Binding-site contacts:
Ligand atom C3 contacts residue ASP406 of chain 1.A at 3.5 Å.
Ligand atom C3 contacts residue NAG1 of chain 1.E at 3.9 Å.
Ligand atom C8 contacts residue NAG2 of chain 1.E at 3.9 Å.
Ligand atom C8 contacts residue VAL429 of chain 1.A at 4.0 Å (hydrophobic).
Ligand atom C2 contacts residue ASP406 of chain 1.A at 3.4 Å.
Ligand atom C7 contacts residue ALA408 of chain 1.A at 3.9 Å (hydrophobic).
Ligand atom C6 contacts residue VAL429 of chain 1.A at 3.9 Å (hydrophobic).
Ligand atom C2 contacts residue NAG2 of chain 1.E at 4.0 Å.
Ligand atom O3 contacts residue NAG2 of chain 1.E at 2.8 Å (h-bond).
Ligand atom N2 contacts residue ASN431 of chain 1.A at 3.0 Å (h-bond).
Ligand atom C8 contacts residue TYR385 of chain 1.A at 3.5 Å (hydrophobic).
Ligand atom C6 contacts residue NAG1 of chain 1.E at 3.6 Å.
Ligand atom O7 contacts residue ASN431 of chain 1.A at 3.9 Å.
Ligand atom C3 contacts residue ASN431 of chain 1.A at 3.8 Å.
Ligand atom O7 contacts residue NAG2 of chain 1.E at 3.4 Å (h-bond).
Ligand atom N2 contacts residue ASP406 of chain 1.A at 2.7 Å (salt-bridge).
Ligand atom C1 contacts residue ASP406 of chain 1.A at 3.6 Å.
Ligand atom C7 contacts residue ASN431 of chain 1.A at 3.7 Å.
Ligand atom C1 contacts residue NAG1 of chain 1.E at 4.0 Å.
Ligand atom O6 contacts residue NAG2 of chain 1.E at 3.5 Å (h-bond).
Ligand atom O6 contacts residue NAG1 of chain 1.E at 2.9 Å (h-bond).
Ligand atom C1 contacts residue ASN431 of chain 1.A at 1.4 Å.
Ligand atom C8 contacts residue HIS453 of chain 1.A at 3.9 Å.
Ligand atom C3 contacts residue NAG2 of chain 1.E at 3.9 Å.
Ligand atom C2 contacts residue ASN431 of chain 1.A at 2.5 Å.
Ligand atom C7 contacts residue NAG1 of chain 1.E at 4.0 Å.
Ligand atom C5 contacts residue ASN431 of chain 1.A at 3.6 Å.
Ligand atom C7 contacts residue NAG2 of chain 1.E at 3.7 Å.
Ligand atom C8 contacts residue ALA408 of chain 1.A at 3.6 Å (hydrophobic).
Ligand atom O5 contacts residue ASN431 of chain 1.A at 2.3 Å (h-bond).
Ligand atom C7 contacts residue ASP406 of chain 1.A at 3.7 Å.
Ligand atom O7 contacts residue LEU404 of chain 1.A at 3.4 Å.
Ligand atom O5 contacts residue NAG1 of chain 1.E at 3.6 Å.
Ligand atom O3 contacts residue NAG1 of chain 1.E at 3.1 Å (h-bond).
Ligand atom C6 contacts residue HIS453 of chain 1.A at 3.5 Å.
Ligand atom N2 contacts residue NAG1 of chain 1.E at 3.9 Å.
Ligand atom O4 contacts residue NAG1 of chain 1.E at 3.4 Å.
Ligand atom C8 contacts residue ASP406 of chain 1.A at 3.9 Å.
Ligand atom O6 contacts residue HIS453 of chain 1.A at 3.3 Å.
Ligand atom C8 contacts residue NAG1 of chain 1.E at 3.5 Å.

Sequence of chain 1.A:
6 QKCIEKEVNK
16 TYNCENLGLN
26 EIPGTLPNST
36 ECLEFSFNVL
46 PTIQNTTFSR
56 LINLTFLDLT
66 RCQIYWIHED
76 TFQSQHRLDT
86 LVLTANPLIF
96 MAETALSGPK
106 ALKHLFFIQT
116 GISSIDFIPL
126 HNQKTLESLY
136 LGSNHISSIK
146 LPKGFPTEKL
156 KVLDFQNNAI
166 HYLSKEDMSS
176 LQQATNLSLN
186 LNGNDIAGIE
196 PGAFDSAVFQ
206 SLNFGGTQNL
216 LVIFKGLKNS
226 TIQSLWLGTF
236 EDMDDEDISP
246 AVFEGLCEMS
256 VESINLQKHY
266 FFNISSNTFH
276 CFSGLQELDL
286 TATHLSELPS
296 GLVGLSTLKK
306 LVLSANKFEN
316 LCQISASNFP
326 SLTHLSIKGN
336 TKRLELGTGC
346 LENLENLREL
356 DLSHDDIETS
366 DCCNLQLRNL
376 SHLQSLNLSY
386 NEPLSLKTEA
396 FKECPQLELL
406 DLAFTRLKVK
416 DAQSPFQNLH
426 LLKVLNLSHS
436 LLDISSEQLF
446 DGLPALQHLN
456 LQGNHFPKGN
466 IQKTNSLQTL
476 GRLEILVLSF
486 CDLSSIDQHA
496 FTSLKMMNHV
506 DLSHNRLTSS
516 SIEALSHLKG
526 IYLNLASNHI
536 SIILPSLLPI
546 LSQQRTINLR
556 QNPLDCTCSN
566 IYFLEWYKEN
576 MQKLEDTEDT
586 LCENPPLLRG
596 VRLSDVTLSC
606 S

A small-molecule ligand and the protein it binds are described below.
Small molecule (SMILES): CC(=O)N[C@H]1[C@H](O[C@H]2[C@H](O)[C@@H](NC(C)=O)CO[C@@H]2CO)O[C@H](CO)[C@@H](O)[C@@H]1O